A protein and the small-molecule ligand that binds it are described below.
Small molecule (SMILES): CC(N)COc1cc(Cl)cc(Cl)c1

Sequence of chain 1.A:
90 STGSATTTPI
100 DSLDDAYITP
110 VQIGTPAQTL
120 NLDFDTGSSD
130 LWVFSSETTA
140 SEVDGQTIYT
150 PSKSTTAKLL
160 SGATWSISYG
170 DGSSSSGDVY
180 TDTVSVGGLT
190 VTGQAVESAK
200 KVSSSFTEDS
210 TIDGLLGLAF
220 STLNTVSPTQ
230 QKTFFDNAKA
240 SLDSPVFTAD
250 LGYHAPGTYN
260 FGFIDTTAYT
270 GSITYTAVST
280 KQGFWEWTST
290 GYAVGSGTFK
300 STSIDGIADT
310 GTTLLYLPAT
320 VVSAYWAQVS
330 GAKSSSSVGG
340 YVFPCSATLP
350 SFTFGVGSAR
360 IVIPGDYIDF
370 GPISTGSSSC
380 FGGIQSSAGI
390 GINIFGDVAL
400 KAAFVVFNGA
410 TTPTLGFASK

Binding-site contacts:
Ligand atom C11 contacts residue GLY169 of chain 1.A at 4.2 Å.
Ligand atom C06 contacts residue GLY169 of chain 1.A at 3.7 Å.
Ligand atom C07 contacts residue ILE389 of chain 1.A at 4.1 Å (hydrophobic).
Ligand atom C02 contacts residue GLY169 of chain 1.A at 4.0 Å.
Ligand atom C01 contacts residue GLY169 of chain 1.A at 3.4 Å.
Ligand atom C08 contacts residue ASP170 of chain 1.A at 4.4 Å.
Ligand atom C04 contacts residue GLY169 of chain 1.A at 3.5 Å.
Ligand atom C13 contacts residue ILE393 of chain 1.A at 3.0 Å (hydrophobic).
Ligand atom CL12 contacts residue TYR315 of chain 1.A at 3.3 Å.
Ligand atom C01 contacts residue TYR168 of chain 1.A at 3.7 Å (hydrophobic).
Ligand atom C08 contacts residue GLY169 of chain 1.A at 3.1 Å.
Ligand atom C07 contacts residue GLY169 of chain 1.A at 3.1 Å.
Ligand atom O05 contacts residue GLY169 of chain 1.A at 4.2 Å.
Ligand atom O05 contacts residue ILE393 of chain 1.A at 3.9 Å.
Ligand atom C10 contacts residue ILE389 of chain 1.A at 3.8 Å (hydrophobic).
Ligand atom C11 contacts residue ILE389 of chain 1.A at 4.1 Å (hydrophobic).
Ligand atom CL12 contacts residue THR311 of chain 1.A at 4.0 Å.
Ligand atom N03 contacts residue GLY126 of chain 1.A at 2.9 Å (h-bond).
Ligand atom C08 contacts residue ILE389 of chain 1.A at 3.8 Å (hydrophobic).
Ligand atom CL12 contacts residue ILE393 of chain 1.A at 4.0 Å.
Ligand atom C11 contacts residue ILE393 of chain 1.A at 3.5 Å (hydrophobic).
Ligand atom C13 contacts residue THR311 of chain 1.A at 3.8 Å.
Ligand atom C07 contacts residue ILE393 of chain 1.A at 4.3 Å (hydrophobic).
Ligand atom C10 contacts residue ASP170 of chain 1.A at 4.4 Å.
Ligand atom C10 contacts residue GLY169 of chain 1.A at 3.4 Å.
Ligand atom N03 contacts residue ASP308 of chain 1.A at 3.6 Å.
Ligand atom O05 contacts residue ASP308 of chain 1.A at 4.3 Å.
Ligand atom C01 contacts residue GLY126 of chain 1.A at 4.3 Å.
Ligand atom C04 contacts residue ASP308 of chain 1.A at 4.4 Å.
Ligand atom C02 contacts residue GLY126 of chain 1.A at 4.0 Å.
Ligand atom C06 contacts residue ILE393 of chain 1.A at 3.5 Å (hydrophobic).
Ligand atom C13 contacts residue GLY169 of chain 1.A at 4.3 Å.
Ligand atom N03 contacts residue PHE283 of chain 1.A at 4.4 Å.
Ligand atom CL12 contacts residue ILE389 of chain 1.A at 4.2 Å.
Ligand atom C10 contacts residue ILE393 of chain 1.A at 4.3 Å (hydrophobic).
Ligand atom CL09 contacts residue GLY169 of chain 1.A at 3.0 Å.
Ligand atom CL09 contacts residue ILE389 of chain 1.A at 4.0 Å.